Binding-site contacts:
Ligand atom O5 contacts residue ASN372 of chain 1.A at 2.4 Å (h-bond).
Ligand atom C6 contacts residue ASN376 of chain 1.A at 3.7 Å.
Ligand atom C3 contacts residue ASN372 of chain 1.A at 3.7 Å.
Ligand atom C2 contacts residue ASN372 of chain 1.A at 2.4 Å.
Ligand atom C8 contacts residue ASP223 of chain 1.A at 3.4 Å.
Ligand atom N2 contacts residue ASN372 of chain 1.A at 2.8 Å (h-bond).
Ligand atom C8 contacts residue HIS278 of chain 1.A at 4.0 Å.
Ligand atom O5 contacts residue SER374 of chain 1.A at 4.0 Å.
Ligand atom C5 contacts residue ASN372 of chain 1.A at 3.7 Å.
Ligand atom C7 contacts residue HIS278 of chain 1.A at 4.3 Å.
Ligand atom O7 contacts residue ASN372 of chain 1.A at 3.8 Å.
Ligand atom O6 contacts residue SER374 of chain 1.A at 3.5 Å (h-bond).
Ligand atom O5 contacts residue ASN376 of chain 1.A at 4.3 Å.
Ligand atom C4 contacts residue ASN372 of chain 1.A at 4.3 Å.
Ligand atom C1 contacts residue SER374 of chain 1.A at 4.2 Å.
Ligand atom C7 contacts residue ASP223 of chain 1.A at 4.1 Å.
Ligand atom C7 contacts residue ASN372 of chain 1.A at 3.6 Å.
Ligand atom O6 contacts residue ASN376 of chain 1.A at 3.7 Å.
Ligand atom N2 contacts residue HIS278 of chain 1.A at 4.2 Å.
Ligand atom C1 contacts residue ASN372 of chain 1.A at 1.4 Å.
Ligand atom C5 contacts residue SER374 of chain 1.A at 4.0 Å.
Ligand atom O6 contacts residue GLY375 of chain 1.A at 4.3 Å.

A protein and the small-molecule ligand that binds it are described below.
Small molecule (SMILES): CC(=O)N[C@H]1[C@H](O[C@H]2[C@H](O)[C@@H](NC(C)=O)CO[C@@H]2CO)O[C@H](CO)[C@@H](O)[C@@H]1O

Sequence of chain 1.A:
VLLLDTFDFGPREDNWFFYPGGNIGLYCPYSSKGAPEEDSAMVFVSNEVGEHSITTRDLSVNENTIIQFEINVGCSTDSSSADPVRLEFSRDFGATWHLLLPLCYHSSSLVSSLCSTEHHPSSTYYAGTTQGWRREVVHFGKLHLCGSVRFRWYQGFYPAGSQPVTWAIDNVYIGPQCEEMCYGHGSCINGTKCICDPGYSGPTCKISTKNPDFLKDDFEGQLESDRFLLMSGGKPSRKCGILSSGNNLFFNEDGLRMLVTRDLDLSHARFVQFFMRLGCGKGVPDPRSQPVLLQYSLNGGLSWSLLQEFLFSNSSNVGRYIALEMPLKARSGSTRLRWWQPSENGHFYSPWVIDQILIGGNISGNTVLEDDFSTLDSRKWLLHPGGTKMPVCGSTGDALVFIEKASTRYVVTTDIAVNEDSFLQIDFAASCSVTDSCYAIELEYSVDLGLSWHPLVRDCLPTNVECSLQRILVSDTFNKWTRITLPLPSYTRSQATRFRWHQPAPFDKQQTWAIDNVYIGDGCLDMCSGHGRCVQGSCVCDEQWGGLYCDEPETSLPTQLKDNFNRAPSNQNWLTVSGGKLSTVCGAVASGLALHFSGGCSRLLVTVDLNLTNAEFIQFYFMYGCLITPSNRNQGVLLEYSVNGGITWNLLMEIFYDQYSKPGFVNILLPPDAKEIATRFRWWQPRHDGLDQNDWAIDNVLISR